Sequence of chain 1.C:
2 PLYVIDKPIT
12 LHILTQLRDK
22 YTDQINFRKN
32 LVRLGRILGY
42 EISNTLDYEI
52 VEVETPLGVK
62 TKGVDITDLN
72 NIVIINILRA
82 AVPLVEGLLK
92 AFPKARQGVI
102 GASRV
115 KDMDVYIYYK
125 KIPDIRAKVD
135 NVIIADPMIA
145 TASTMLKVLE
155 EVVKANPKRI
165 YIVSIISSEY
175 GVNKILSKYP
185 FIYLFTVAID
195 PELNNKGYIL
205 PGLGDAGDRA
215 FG

A small-molecule ligand and the protein it binds are described below.
Small molecule (SMILES): O=P(O)(O)OC[C@H]1O[C@H](O[P](=O)(O)OP(=O)(O)O)[C@H](O)[C@@H]1O

Sequence of chain 1.A:
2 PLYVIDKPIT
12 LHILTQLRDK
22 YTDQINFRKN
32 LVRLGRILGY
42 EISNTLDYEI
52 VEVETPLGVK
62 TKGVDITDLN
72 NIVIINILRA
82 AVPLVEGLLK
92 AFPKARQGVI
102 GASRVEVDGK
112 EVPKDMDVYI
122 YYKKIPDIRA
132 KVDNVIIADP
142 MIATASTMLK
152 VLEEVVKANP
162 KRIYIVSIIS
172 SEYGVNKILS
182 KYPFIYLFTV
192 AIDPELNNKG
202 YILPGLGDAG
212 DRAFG

Binding-site contacts:
Ligand atom O2P contacts residue THR145 of chain 1.A at 3.1 Å (h-bond).
Ligand atom O2P contacts residue SER147 of chain 1.A at 3.9 Å.
Ligand atom O1P contacts residue THR148 of chain 1.A at 2.5 Å (h-bond).
Ligand atom O2B contacts residue ASP209 of chain 1.A at 3.9 Å.
Ligand atom PB contacts residue ARG80 of chain 1.A at 3.8 Å.
Ligand atom P contacts residue THR148 of chain 1.A at 3.8 Å.
Ligand atom O3P contacts residue MET117 of chain 1.A at 3.2 Å.
Ligand atom P contacts residue ARG105 of chain 1.A at 3.6 Å.
Ligand atom O1B contacts residue ARG80 of chain 1.A at 2.7 Å.
Ligand atom O3P contacts residue ALA144 of chain 1.A at 3.4 Å.
Ligand atom O2B contacts residue GLY211 of chain 1.A at 3.5 Å.
Ligand atom O3P contacts residue THR145 of chain 1.A at 2.8 Å (h-bond).
Ligand atom O1P contacts residue ARG105 of chain 1.A at 3.5 Å.
Ligand atom C3 contacts residue ASP140 of chain 1.A at 3.4 Å.
Ligand atom O3 contacts residue ASP140 of chain 1.A at 3.0 Å (salt-bridge).
Ligand atom O1A contacts residue ARG105 of chain 1.A at 3.2 Å (salt-bridge).
Ligand atom O2 contacts residue MG1 of chain 1.H at 3.5 Å.
Ligand atom C5 contacts residue MET142 of chain 1.A at 3.5 Å (hydrophobic).
Ligand atom O2P contacts residue ALA146 of chain 1.A at 2.9 Å (h-bond).
Ligand atom O3A contacts residue MG1 of chain 1.H at 2.2 Å.
Ligand atom PA contacts residue MG1 of chain 1.H at 3.2 Å.
Ligand atom O5 contacts residue ARG105 of chain 1.A at 3.1 Å (salt-bridge).
Ligand atom PB contacts residue MG1 of chain 1.H at 2.3 Å.
Ligand atom O5 contacts residue ALA144 of chain 1.A at 3.9 Å.
Ligand atom P contacts residue ALA144 of chain 1.A at 4.0 Å.
Ligand atom O1P contacts residue SER147 of chain 1.A at 3.4 Å.
Ligand atom O3B contacts residue MG1 of chain 1.H at 3.8 Å.
Ligand atom C3 contacts residue MET142 of chain 1.A at 3.8 Å (hydrophobic).
Ligand atom O3B contacts residue ASP209 of chain 1.A at 3.9 Å.
Ligand atom P contacts residue ALA146 of chain 1.A at 3.9 Å.
Ligand atom O1 contacts residue MG1 of chain 1.H at 2.8 Å.
Ligand atom O2P contacts residue ILE143 of chain 1.A at 3.9 Å.
Ligand atom O3P contacts residue ARG105 of chain 1.A at 2.6 Å (salt-bridge).
Ligand atom O3B contacts residue ARG80 of chain 1.A at 3.1 Å (salt-bridge).
Ligand atom O2 contacts residue ALA81 of chain 1.A at 3.6 Å.
Ligand atom O1B contacts residue MG1 of chain 1.H at 2.3 Å.
Ligand atom O2B contacts residue MG1 of chain 1.H at 2.2 Å.
Ligand atom O2P contacts residue ALA144 of chain 1.A at 2.9 Å (h-bond).
Ligand atom O3 contacts residue MG1 of chain 1.H at 3.5 Å.
Ligand atom P contacts residue THR145 of chain 1.A at 3.7 Å.